A protein and the small-molecule ligand that binds it are described below.
Small molecule (SMILES): CC(=O)N[C@@H]1[C@@H](O)[C@H](O)[C@@H](CO)O[C@H]1O

Sequence of chain 1.A:
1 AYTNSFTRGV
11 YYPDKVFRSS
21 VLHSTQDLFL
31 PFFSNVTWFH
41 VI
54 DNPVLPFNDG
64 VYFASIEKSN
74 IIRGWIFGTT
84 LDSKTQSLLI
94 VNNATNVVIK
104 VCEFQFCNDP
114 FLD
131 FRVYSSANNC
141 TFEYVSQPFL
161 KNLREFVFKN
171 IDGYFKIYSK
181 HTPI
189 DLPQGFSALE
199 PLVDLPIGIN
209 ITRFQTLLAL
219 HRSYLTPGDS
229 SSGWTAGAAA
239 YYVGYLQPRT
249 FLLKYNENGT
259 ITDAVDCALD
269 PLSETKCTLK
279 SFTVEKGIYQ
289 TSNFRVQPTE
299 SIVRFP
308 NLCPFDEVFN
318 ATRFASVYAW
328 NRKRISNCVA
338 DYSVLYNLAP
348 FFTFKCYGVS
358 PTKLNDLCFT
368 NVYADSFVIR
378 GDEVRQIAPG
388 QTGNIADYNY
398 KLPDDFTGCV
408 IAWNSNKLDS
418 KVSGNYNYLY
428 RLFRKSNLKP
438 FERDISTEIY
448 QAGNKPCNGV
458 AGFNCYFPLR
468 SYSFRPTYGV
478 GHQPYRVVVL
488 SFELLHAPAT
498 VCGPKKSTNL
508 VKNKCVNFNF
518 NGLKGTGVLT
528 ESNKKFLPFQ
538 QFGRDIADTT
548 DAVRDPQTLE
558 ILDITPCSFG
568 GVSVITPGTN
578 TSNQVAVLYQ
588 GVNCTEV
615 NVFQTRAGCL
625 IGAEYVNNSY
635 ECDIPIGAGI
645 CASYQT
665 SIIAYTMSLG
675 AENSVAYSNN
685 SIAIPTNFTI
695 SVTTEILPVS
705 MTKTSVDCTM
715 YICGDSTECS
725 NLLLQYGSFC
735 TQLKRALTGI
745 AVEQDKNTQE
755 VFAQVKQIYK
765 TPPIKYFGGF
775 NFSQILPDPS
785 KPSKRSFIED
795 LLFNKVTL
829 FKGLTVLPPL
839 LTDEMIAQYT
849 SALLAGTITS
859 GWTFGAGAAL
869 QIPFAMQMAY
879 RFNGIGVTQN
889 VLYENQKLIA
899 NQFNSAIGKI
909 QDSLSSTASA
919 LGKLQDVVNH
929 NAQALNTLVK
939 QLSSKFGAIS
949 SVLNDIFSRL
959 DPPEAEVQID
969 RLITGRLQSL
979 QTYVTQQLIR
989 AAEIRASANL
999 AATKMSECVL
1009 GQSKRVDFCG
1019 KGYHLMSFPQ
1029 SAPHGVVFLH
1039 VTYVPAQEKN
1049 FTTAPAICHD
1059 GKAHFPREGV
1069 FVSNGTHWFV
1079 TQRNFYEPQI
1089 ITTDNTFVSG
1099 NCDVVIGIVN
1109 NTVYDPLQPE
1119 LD

Binding-site contacts:
Ligand atom C1 contacts residue PHE1077 of chain 1.A at 4.4 Å (hydrophobic).
Ligand atom C5 contacts residue HIS1075 of chain 1.A at 3.4 Å.
Ligand atom C4 contacts residue ASN1072 of chain 1.A at 4.2 Å.
Ligand atom C6 contacts residue HIS1075 of chain 1.A at 4.3 Å.
Ligand atom C1 contacts residue THR1074 of chain 1.A at 3.9 Å.
Ligand atom C8 contacts residue THR1074 of chain 1.A at 4.4 Å.
Ligand atom O4 contacts residue HIS1075 of chain 1.A at 3.7 Å.
Ligand atom O5 contacts residue HIS1075 of chain 1.A at 4.0 Å.
Ligand atom C8 contacts residue ASN1072 of chain 1.A at 3.7 Å.
Ligand atom O5 contacts residue ASN1072 of chain 1.A at 2.4 Å (h-bond).
Ligand atom C2 contacts residue ASN1072 of chain 1.A at 2.5 Å.
Ligand atom C2 contacts residue HIS1075 of chain 1.A at 4.5 Å.
Ligand atom O5 contacts residue PHE1077 of chain 1.A at 3.8 Å.
Ligand atom C6 contacts residue PHE1077 of chain 1.A at 3.7 Å (hydrophobic).
Ligand atom N2 contacts residue ASN1072 of chain 1.A at 2.9 Å (h-bond).
Ligand atom C2 contacts residue THR1074 of chain 1.A at 3.9 Å.
Ligand atom C3 contacts residue THR1074 of chain 1.A at 3.9 Å.
Ligand atom C4 contacts residue HIS1075 of chain 1.A at 3.9 Å.
Ligand atom C5 contacts residue ASN1072 of chain 1.A at 3.7 Å.
Ligand atom C3 contacts residue HIS1075 of chain 1.A at 3.9 Å.
Ligand atom C5 contacts residue PHE1077 of chain 1.A at 4.0 Å (hydrophobic).
Ligand atom O7 contacts residue ASN1072 of chain 1.A at 3.8 Å.
Ligand atom C1 contacts residue HIS1075 of chain 1.A at 4.0 Å.
Ligand atom O6 contacts residue HIS1075 of chain 1.A at 4.5 Å.
Ligand atom N2 contacts residue THR1074 of chain 1.A at 3.5 Å (h-bond).
Ligand atom C3 contacts residue ASN1072 of chain 1.A at 3.8 Å.
Ligand atom C1 contacts residue ASN1072 of chain 1.A at 1.4 Å.
Ligand atom C7 contacts residue ASN1072 of chain 1.A at 3.5 Å.